Binding-site contacts:
Ligand atom O2B contacts residue MG1 of chain 1.F at 2.0 Å.
Ligand atom O1A contacts residue ARG201 of chain 1.A at 3.1 Å (salt-bridge).
Ligand atom C4 contacts residue ASP134 of chain 1.A at 3.5 Å.
Ligand atom C15 contacts residue ILE205 of chain 1.A at 3.8 Å (hydrophobic).
Ligand atom O2A contacts residue ARG201 of chain 1.A at 3.7 Å.
Ligand atom C6 contacts residue THR130 of chain 1.A at 3.5 Å.
Ligand atom C11 contacts residue PHE131 of chain 1.A at 3.6 Å (hydrophobic).
Ligand atom C8 contacts residue ASN127 of chain 1.A at 3.8 Å.
Ligand atom O3B contacts residue TYR319 of chain 1.A at 2.9 Å (h-bond).
Ligand atom O2B contacts residue TYR319 of chain 1.A at 3.6 Å.
Ligand atom C5 contacts residue PHE173 of chain 1.A at 3.6 Å (hydrophobic).
Ligand atom O1A contacts residue ASN244 of chain 1.A at 3.0 Å (h-bond).
Ligand atom O1A contacts residue MG1 of chain 1.F at 2.0 Å.
Ligand atom C19 contacts residue LEU305 of chain 1.A at 3.4 Å (hydrophobic).
Ligand atom C14 contacts residue TRP312 of chain 1.A at 3.7 Å (hydrophobic).
Ligand atom O3A contacts residue MG1 of chain 1.F at 3.6 Å.
Ligand atom C7 contacts residue THR130 of chain 1.A at 3.6 Å.
Ligand atom O3B contacts residue ASN244 of chain 1.A at 3.4 Å (h-bond).
Ligand atom O1B contacts residue ARG251 of chain 1.A at 2.7 Å (salt-bridge).
Ligand atom O2B contacts residue GLU252 of chain 1.A at 3.1 Å (salt-bridge).
Ligand atom C20 contacts residue TRP210 of chain 1.A at 3.8 Å (hydrophobic).
Ligand atom PB contacts residue ARG318 of chain 1.A at 3.7 Å.
Ligand atom C10 contacts residue GLY206 of chain 1.A at 3.3 Å.
Ligand atom C16 contacts residue ILE205 of chain 1.A at 3.8 Å (hydrophobic).
Ligand atom PA contacts residue MG1 of chain 1.F at 3.3 Å.
Ligand atom C19 contacts residue TRP210 of chain 1.A at 3.6 Å (hydrophobic).
Ligand atom O1B contacts residue ARG318 of chain 1.A at 3.0 Å (salt-bridge).
Ligand atom PB contacts residue ASN244 of chain 1.A at 3.7 Å.
Ligand atom O3B contacts residue ARG318 of chain 1.A at 3.0 Å (salt-bridge).
Ligand atom C9 contacts residue TRP210 of chain 1.A at 3.8 Å (hydrophobic).
Ligand atom O2B contacts residue ARG251 of chain 1.A at 3.7 Å.
Ligand atom C17 contacts residue LEU240 of chain 1.A at 3.7 Å (hydrophobic).
Ligand atom C11 contacts residue ASN127 of chain 1.A at 3.7 Å.
Ligand atom C9 contacts residue ASN127 of chain 1.A at 3.1 Å.
Ligand atom O1A contacts residue GLU252 of chain 1.A at 2.9 Å (salt-bridge).
Ligand atom S1 contacts residue ILE205 of chain 1.A at 3.6 Å.
Ligand atom O2B contacts residue ASN244 of chain 1.A at 3.0 Å (h-bond).
Ligand atom O2B contacts residue SER248 of chain 1.A at 3.1 Å (h-bond).
Ligand atom S1 contacts residue ASN244 of chain 1.A at 3.8 Å.
Ligand atom PB contacts residue MG1 of chain 1.F at 3.4 Å.

Sequence of chain 1.A:
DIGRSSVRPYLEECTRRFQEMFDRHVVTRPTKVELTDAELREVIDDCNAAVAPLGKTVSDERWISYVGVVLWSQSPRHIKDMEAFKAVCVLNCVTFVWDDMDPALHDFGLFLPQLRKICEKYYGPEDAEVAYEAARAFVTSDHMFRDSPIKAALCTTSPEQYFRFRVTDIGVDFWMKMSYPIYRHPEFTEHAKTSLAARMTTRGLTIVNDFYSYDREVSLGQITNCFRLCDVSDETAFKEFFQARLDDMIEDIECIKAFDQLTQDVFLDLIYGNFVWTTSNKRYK

A protein and the small-molecule ligand that binds it are described below.
Small molecule (SMILES): CC(C)=CCC/C(C)=C/CCC(C)=CCCC(C)=CCS[P](=O)(O)OP(=O)(O)O